A small-molecule ligand and the protein it binds are described below.
Small molecule (SMILES): COC(=O)CN(C)C(=O)/C=C/c1ccsc1

Binding-site contacts:
Ligand atom C10 contacts residue GLY213 of chain 1.B at 3.5 Å.
Ligand atom C10 contacts residue LYS129 of chain 1.B at 3.7 Å.
Ligand atom C9 contacts residue GLU214 of chain 1.B at 4.0 Å.
Ligand atom C6 contacts residue ASN210 of chain 1.B at 3.6 Å.
Ligand atom C4 contacts residue LYS129 of chain 1.B at 3.8 Å.
Ligand atom C10 contacts residue GLU214 of chain 1.B at 3.6 Å.
Ligand atom C8 contacts residue LYS129 of chain 1.B at 4.2 Å.
Ligand atom N contacts residue PHE205 of chain 1.B at 3.5 Å.
Ligand atom C contacts residue ILE204 of chain 1.B at 3.1 Å (hydrophobic).
Ligand atom S contacts residue GLN126 of chain 1.B at 3.8 Å.
Ligand atom C8 contacts residue ILE133 of chain 1.B at 4.2 Å (hydrophobic).
Ligand atom C4 contacts residue PHE205 of chain 1.B at 3.8 Å (hydrophobic).
Ligand atom C8 contacts residue GLY213 of chain 1.B at 4.1 Å.
Ligand atom C contacts residue PHE205 of chain 1.B at 3.5 Å (hydrophobic).
Ligand atom C8 contacts residue GLU214 of chain 1.B at 3.6 Å.
Ligand atom O1 contacts residue THR170 of chain 1.B at 3.9 Å.
Ligand atom S contacts residue VAL125 of chain 1.B at 3.6 Å.
Ligand atom C9 contacts residue GLY213 of chain 1.B at 3.8 Å.
Ligand atom S contacts residue PHE124 of chain 1.B at 3.8 Å.
Ligand atom O contacts residue LYS132 of chain 1.B at 3.4 Å.
Ligand atom C6 contacts residue GLU214 of chain 1.B at 4.0 Å.
Ligand atom C9 contacts residue PHE217 of chain 1.B at 3.6 Å (hydrophobic).
Ligand atom O2 contacts residue LYS129 of chain 1.B at 3.5 Å.
Ligand atom C7 contacts residue ASN210 of chain 1.B at 4.1 Å.
Ligand atom C7 contacts residue GLU214 of chain 1.B at 3.5 Å.
Ligand atom C1 contacts residue GLU214 of chain 1.B at 3.3 Å.
Ligand atom O2 contacts residue ASN210 of chain 1.B at 3.2 Å.
Ligand atom N contacts residue GLU214 of chain 1.B at 4.1 Å.
Ligand atom S contacts residue LYS129 of chain 1.B at 4.2 Å.
Ligand atom S contacts residue GLU214 of chain 1.B at 4.0 Å.
Ligand atom C7 contacts residue LYS129 of chain 1.B at 3.8 Å.
Ligand atom C6 contacts residue LYS129 of chain 1.B at 3.8 Å.
Ligand atom C1 contacts residue THR170 of chain 1.B at 3.6 Å.
Ligand atom C10 contacts residue PHE124 of chain 1.B at 3.8 Å (hydrophobic).
Ligand atom C5 contacts residue LYS129 of chain 1.B at 3.6 Å.
Ligand atom C7 contacts residue GLY213 of chain 1.B at 3.9 Å.
Ligand atom C1 contacts residue PHE205 of chain 1.B at 3.9 Å (hydrophobic).
Ligand atom C10 contacts residue ASN210 of chain 1.B at 4.1 Å.
Ligand atom S contacts residue GLY213 of chain 1.B at 3.5 Å (h-bond).
Ligand atom O2 contacts residue PHE205 of chain 1.B at 3.8 Å.

Sequence of chain 1.B:
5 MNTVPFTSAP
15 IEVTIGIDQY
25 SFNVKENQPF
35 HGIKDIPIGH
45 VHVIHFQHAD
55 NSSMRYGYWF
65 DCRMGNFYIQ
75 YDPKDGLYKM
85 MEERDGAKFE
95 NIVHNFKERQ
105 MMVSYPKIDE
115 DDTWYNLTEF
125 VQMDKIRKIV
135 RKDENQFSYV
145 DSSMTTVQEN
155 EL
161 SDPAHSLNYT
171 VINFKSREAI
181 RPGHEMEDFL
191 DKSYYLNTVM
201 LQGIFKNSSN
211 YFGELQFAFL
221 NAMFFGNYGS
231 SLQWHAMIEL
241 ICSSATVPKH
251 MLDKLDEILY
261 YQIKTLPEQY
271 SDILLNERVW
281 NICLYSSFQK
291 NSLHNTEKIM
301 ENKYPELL